Sequence of chain 1.B:
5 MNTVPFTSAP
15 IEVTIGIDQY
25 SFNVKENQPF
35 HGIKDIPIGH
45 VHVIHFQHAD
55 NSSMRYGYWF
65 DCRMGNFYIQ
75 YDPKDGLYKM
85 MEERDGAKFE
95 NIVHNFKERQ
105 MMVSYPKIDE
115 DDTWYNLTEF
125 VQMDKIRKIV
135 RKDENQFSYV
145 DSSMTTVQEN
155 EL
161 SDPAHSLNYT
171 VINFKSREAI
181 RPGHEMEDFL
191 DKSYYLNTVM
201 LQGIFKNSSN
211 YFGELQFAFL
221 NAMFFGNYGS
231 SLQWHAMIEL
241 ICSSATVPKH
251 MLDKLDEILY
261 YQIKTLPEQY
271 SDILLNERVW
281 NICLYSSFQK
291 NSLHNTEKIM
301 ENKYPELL

This small molecule binds to this protein.
Small molecule (SMILES): CC(=O)Nc1cc(Cl)ccc1N

Binding-site contacts:
Ligand atom O contacts residue THR11 of chain 1.B at 4.1 Å.
Ligand atom C3 contacts residue ILE96 of chain 1.B at 4.4 Å (hydrophobic).
Ligand atom C5 contacts residue PHE93 of chain 1.B at 4.3 Å (hydrophobic).
Ligand atom C3 contacts residue TYR72 of chain 1.B at 3.7 Å (hydrophobic).
Ligand atom C6 contacts residue PHE93 of chain 1.B at 4.1 Å (hydrophobic).
Ligand atom O contacts residue GLN74 of chain 1.B at 3.0 Å (h-bond).
Ligand atom CL contacts residue PHE100 of chain 1.B at 3.7 Å.
Ligand atom C6 contacts residue TYR72 of chain 1.B at 3.5 Å (hydrophobic).
Ligand atom C1 contacts residue THR11 of chain 1.B at 3.6 Å.
Ligand atom C1 contacts residue TYR72 of chain 1.B at 4.5 Å (hydrophobic).
Ligand atom C7 contacts residue GLU87 of chain 1.B at 4.0 Å.
Ligand atom C7 contacts residue TYR72 of chain 1.B at 3.5 Å (hydrophobic).
Ligand atom C5 contacts residue ILE96 of chain 1.B at 3.8 Å (hydrophobic).
Ligand atom CL contacts residue PHE10 of chain 1.B at 3.5 Å.
Ligand atom C1 contacts residue GLN74 of chain 1.B at 3.6 Å.
Ligand atom CL contacts residue TYR72 of chain 1.B at 4.0 Å.
Ligand atom C5 contacts residue PRO9 of chain 1.B at 4.0 Å (hydrophobic).
Ligand atom N1 contacts residue TYR72 of chain 1.B at 3.5 Å.
Ligand atom N contacts residue GLN74 of chain 1.B at 4.2 Å.
Ligand atom N contacts residue THR11 of chain 1.B at 3.9 Å.
Ligand atom C contacts residue GLN74 of chain 1.B at 4.1 Å.
Ligand atom C4 contacts residue TYR72 of chain 1.B at 3.5 Å (hydrophobic).
Ligand atom N1 contacts residue GLU87 of chain 1.B at 2.8 Å (salt-bridge).
Ligand atom C4 contacts residue THR11 of chain 1.B at 3.9 Å.
Ligand atom C6 contacts residue GLU87 of chain 1.B at 4.2 Å.
Ligand atom C2 contacts residue THR11 of chain 1.B at 4.0 Å.
Ligand atom N contacts residue TYR72 of chain 1.B at 3.6 Å.
Ligand atom C4 contacts residue ILE96 of chain 1.B at 3.8 Å (hydrophobic).
Ligand atom C contacts residue THR11 of chain 1.B at 3.3 Å.
Ligand atom CL contacts residue ILE96 of chain 1.B at 3.9 Å.
Ligand atom CL contacts residue THR11 of chain 1.B at 3.7 Å.
Ligand atom C2 contacts residue TYR72 of chain 1.B at 3.5 Å (hydrophobic).
Ligand atom CL contacts residue PRO9 of chain 1.B at 3.5 Å.
Ligand atom C5 contacts residue TYR72 of chain 1.B at 3.4 Å (hydrophobic).
Ligand atom C3 contacts residue THR11 of chain 1.B at 3.2 Å.